Sequence of chain 1.A:
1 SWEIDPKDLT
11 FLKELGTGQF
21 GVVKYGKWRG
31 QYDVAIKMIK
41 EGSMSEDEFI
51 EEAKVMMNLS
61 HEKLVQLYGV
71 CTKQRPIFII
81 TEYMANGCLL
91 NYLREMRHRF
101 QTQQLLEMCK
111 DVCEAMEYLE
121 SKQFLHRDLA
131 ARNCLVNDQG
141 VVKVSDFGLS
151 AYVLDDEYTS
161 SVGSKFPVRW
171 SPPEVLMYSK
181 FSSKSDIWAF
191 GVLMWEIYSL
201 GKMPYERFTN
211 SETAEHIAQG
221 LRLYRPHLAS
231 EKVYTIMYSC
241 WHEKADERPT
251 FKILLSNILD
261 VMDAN

Binding-site contacts:
Ligand atom O21 contacts residue TYR83 of chain 1.A at 3.5 Å.
Ligand atom C25 contacts residue VAL23 of chain 1.A at 3.7 Å (hydrophobic).
Ligand atom C11 contacts residue GLY87 of chain 1.A at 3.6 Å.
Ligand atom N19 contacts residue LEU135 of chain 1.A at 3.6 Å.
Ligand atom C32 contacts residue GLN19 of chain 1.A at 3.5 Å.
Ligand atom C29 contacts residue GLY18 of chain 1.A at 3.8 Å.
Ligand atom C39 contacts residue ASP146 of chain 1.A at 3.6 Å.
Ligand atom C10 contacts residue ALA85 of chain 1.A at 3.6 Å (hydrophobic).
Ligand atom C38 contacts residue LEU149 of chain 1.A at 3.6 Å (hydrophobic).
Ligand atom C12 contacts residue GLY87 of chain 1.A at 3.8 Å.
Ligand atom C26 contacts residue VAL23 of chain 1.A at 3.7 Å (hydrophobic).
Ligand atom N14 contacts residue MET84 of chain 1.A at 3.1 Å (h-bond).
Ligand atom N19 contacts residue ALA35 of chain 1.A at 3.4 Å.
Ligand atom N44 contacts residue ALA85 of chain 1.A at 2.8 Å (h-bond).
Ligand atom C26 contacts residue LEU15 of chain 1.A at 3.6 Å (hydrophobic).
Ligand atom C33 contacts residue GLN19 of chain 1.A at 3.7 Å.
Ligand atom O42 contacts residue LYS37 of chain 1.A at 2.9 Å (salt-bridge).
Ligand atom C41 contacts residue ASP128 of chain 1.A at 3.3 Å.
Ligand atom C32 contacts residue PHE20 of chain 1.A at 3.8 Å (hydrophobic).
Ligand atom C10 contacts residue TYR83 of chain 1.A at 3.7 Å (hydrophobic).
Ligand atom O21 contacts residue MET84 of chain 1.A at 2.7 Å (h-bond).
Ligand atom C29 contacts residue LYS37 of chain 1.A at 3.5 Å.
Ligand atom C09 contacts residue ALA85 of chain 1.A at 3.5 Å (hydrophobic).
Ligand atom C27 contacts residue VAL23 of chain 1.A at 3.7 Å (hydrophobic).
Ligand atom C31 contacts residue GLN19 of chain 1.A at 3.6 Å.
Ligand atom C27 contacts residue LEU15 of chain 1.A at 3.8 Å (hydrophobic).
Ligand atom O21 contacts residue GLU82 of chain 1.A at 3.8 Å.
Ligand atom C11 contacts residue MET84 of chain 1.A at 3.5 Å (hydrophobic).
Ligand atom C40 contacts residue ASP128 of chain 1.A at 3.8 Å.
Ligand atom C10 contacts residue MET84 of chain 1.A at 3.4 Å (hydrophobic).
Ligand atom C34 contacts residue ASN133 of chain 1.A at 3.6 Å.
Ligand atom N16 contacts residue LEU15 of chain 1.A at 3.8 Å.
Ligand atom C37 contacts residue VAL153 of chain 1.A at 3.5 Å (hydrophobic).
Ligand atom C41 contacts residue TYR158 of chain 1.A at 3.7 Å (hydrophobic).
Ligand atom O42 contacts residue VAL23 of chain 1.A at 3.4 Å.
Ligand atom C40 contacts residue ASN133 of chain 1.A at 3.8 Å.
Ligand atom C25 contacts residue THR17 of chain 1.A at 3.8 Å.
Ligand atom C15 contacts residue LEU15 of chain 1.A at 3.8 Å (hydrophobic).
Ligand atom C39 contacts residue SER150 of chain 1.A at 3.4 Å.
Ligand atom C38 contacts residue SER150 of chain 1.A at 3.5 Å.

A protein and the small-molecule ligand that binds it are described below.
Small molecule (SMILES): Cc1c(NC(=O)c2ccc(N3CCCCC3)cc2)cccc1C1C=NC(=O)C(Nc2ccc(C(=O)N3CCOCC3)c(N)c2)=N1